Sequence of chain 1.A:
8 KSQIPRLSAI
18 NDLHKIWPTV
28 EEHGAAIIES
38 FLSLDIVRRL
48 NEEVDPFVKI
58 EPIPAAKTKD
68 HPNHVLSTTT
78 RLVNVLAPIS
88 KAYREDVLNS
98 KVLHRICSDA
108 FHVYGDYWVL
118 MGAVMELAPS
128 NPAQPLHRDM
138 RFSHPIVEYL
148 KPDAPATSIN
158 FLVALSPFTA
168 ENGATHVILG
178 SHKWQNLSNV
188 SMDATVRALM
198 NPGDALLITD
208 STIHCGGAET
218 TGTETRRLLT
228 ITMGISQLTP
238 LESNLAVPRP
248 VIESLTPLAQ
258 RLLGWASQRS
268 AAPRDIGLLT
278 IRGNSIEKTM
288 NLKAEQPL

Binding-site contacts:
Ligand atom C10 contacts residue HIS134 of chain 1.A at 3.4 Å.
Ligand atom C20 contacts residue THR227 of chain 1.A at 3.9 Å.
Ligand atom C13 contacts residue GLN131 of chain 1.A at 3.4 Å.
Ligand atom C19 contacts residue MET118 of chain 1.A at 3.8 Å (hydrophobic).
Ligand atom C4 contacts residue ILE273 of chain 2.A at 4.0 Å (hydrophobic).
Ligand atom C11 contacts residue VAL72 of chain 1.A at 3.9 Å (hydrophobic).
Ligand atom C23 contacts residue VAL72 of chain 1.A at 3.6 Å (hydrophobic).
Ligand atom C12 contacts residue VAL72 of chain 1.A at 3.6 Å (hydrophobic).
Ligand atom O21 contacts residue GLN131 of chain 1.A at 3.5 Å.
Ligand atom C22 contacts residue VAL72 of chain 1.A at 3.4 Å (hydrophobic).
Ligand atom C2 contacts residue LEU79 of chain 1.A at 3.8 Å (hydrophobic).
Ligand atom C23 contacts residue PHE139 of chain 1.A at 3.6 Å (hydrophobic).
Ligand atom C1 contacts residue MET122 of chain 1.A at 3.8 Å (hydrophobic).
Ligand atom C1 contacts residue THR227 of chain 1.A at 3.8 Å.
Ligand atom C13 contacts residue LEU73 of chain 1.A at 3.8 Å (hydrophobic).
Ligand atom O5 contacts residue LEU73 of chain 1.A at 3.7 Å.
Ligand atom C2 contacts residue TRS1 of chain 1.D at 3.8 Å.
Ligand atom C10 contacts residue PHE139 of chain 1.A at 4.0 Å (hydrophobic).
Ligand atom C13 contacts residue VAL72 of chain 1.A at 3.6 Å (hydrophobic).
Ligand atom C12 contacts residue GLN131 of chain 1.A at 3.9 Å.
Ligand atom C2 contacts residue MET118 of chain 1.A at 3.9 Å (hydrophobic).
Ligand atom C9 contacts residue HIS134 of chain 1.A at 3.8 Å.
Ligand atom C1 contacts residue TRS1 of chain 1.D at 3.7 Å.
Ligand atom O21 contacts residue PRO132 of chain 1.A at 3.3 Å.
Ligand atom O16 contacts residue MET137 of chain 1.A at 3.0 Å (h-bond).
Ligand atom C9 contacts residue TRS1 of chain 1.D at 3.7 Å.
Ligand atom C14 contacts residue LEU73 of chain 1.A at 3.8 Å (hydrophobic).
Ligand atom C14 contacts residue TRS1 of chain 1.D at 3.9 Å.
Ligand atom O16 contacts residue ASP136 of chain 1.A at 3.5 Å.
Ligand atom C22 contacts residue GLN131 of chain 1.A at 3.8 Å.
Ligand atom O5 contacts residue ASN70 of chain 1.A at 2.9 Å (h-bond).
Ligand atom C14 contacts residue GLN131 of chain 1.A at 3.8 Å.
Ligand atom C14 contacts residue VAL72 of chain 1.A at 3.9 Å (hydrophobic).
Ligand atom C8 contacts residue TRS1 of chain 1.D at 3.5 Å.
Ligand atom C1 contacts residue MET118 of chain 1.A at 3.4 Å (hydrophobic).
Ligand atom O5 contacts residue ILE273 of chain 2.A at 3.9 Å.
Ligand atom C8 contacts residue HIS134 of chain 1.A at 3.9 Å.
Ligand atom C20 contacts residue MET118 of chain 1.A at 3.3 Å (hydrophobic).
Ligand atom C11 contacts residue K1 of chain 1.H at 3.9 Å.
Ligand atom C11 contacts residue HIS134 of chain 1.A at 3.5 Å.

Sequence of chain 2.A:
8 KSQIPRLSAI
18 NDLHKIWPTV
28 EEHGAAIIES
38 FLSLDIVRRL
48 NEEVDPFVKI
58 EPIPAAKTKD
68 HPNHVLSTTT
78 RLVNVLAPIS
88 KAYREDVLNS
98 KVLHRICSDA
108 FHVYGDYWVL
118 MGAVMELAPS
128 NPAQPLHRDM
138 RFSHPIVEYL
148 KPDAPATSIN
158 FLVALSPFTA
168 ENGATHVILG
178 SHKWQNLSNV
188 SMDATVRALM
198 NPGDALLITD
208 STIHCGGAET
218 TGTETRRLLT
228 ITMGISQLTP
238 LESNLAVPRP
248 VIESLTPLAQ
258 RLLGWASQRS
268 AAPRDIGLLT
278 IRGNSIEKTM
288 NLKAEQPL

A protein and the small-molecule ligand that binds it are described below.
Small molecule (SMILES): COc1ccc(/C=C2/C(=O)Nc3ccccc3C(=O)N2C)cc1